A protein and the small-molecule ligand that binds it are described below.
Small molecule (SMILES): Cc1ncc(C)n2nc(CCc3nc(N4CCCCC4)nn3C)nc12

Sequence of chain 1.C:
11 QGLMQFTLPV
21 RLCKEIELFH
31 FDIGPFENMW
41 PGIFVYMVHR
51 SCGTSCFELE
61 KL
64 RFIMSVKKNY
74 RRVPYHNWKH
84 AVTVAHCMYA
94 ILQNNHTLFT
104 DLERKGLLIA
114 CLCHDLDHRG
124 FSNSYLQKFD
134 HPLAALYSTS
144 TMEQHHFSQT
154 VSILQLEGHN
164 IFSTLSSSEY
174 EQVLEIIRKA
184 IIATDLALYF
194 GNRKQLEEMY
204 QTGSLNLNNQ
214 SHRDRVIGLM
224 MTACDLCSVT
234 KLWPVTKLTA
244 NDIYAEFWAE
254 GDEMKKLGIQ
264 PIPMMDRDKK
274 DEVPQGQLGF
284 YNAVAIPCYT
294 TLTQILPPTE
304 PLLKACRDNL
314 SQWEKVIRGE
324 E

Binding-site contacts:
Ligand atom C05 contacts residue GLY279 of chain 1.C at 3.2 Å.
Ligand atom N14 contacts residue GLN280 of chain 1.C at 2.9 Å (h-bond).
Ligand atom C10 contacts residue PRO266 of chain 1.C at 3.7 Å (hydrophobic).
Ligand atom C08 contacts residue PRO266 of chain 1.C at 3.4 Å (hydrophobic).
Ligand atom C09 contacts residue PRO266 of chain 1.C at 3.7 Å (hydrophobic).
Ligand atom C25 contacts residue GLN280 of chain 1.C at 3.3 Å.
Ligand atom C05 contacts residue TYR247 of chain 1.C at 3.3 Å (hydrophobic).
Ligand atom N15 contacts residue PHE250 of chain 1.C at 3.6 Å.
Ligand atom C10 contacts residue GLU275 of chain 1.C at 3.8 Å.
Ligand atom C25 contacts residue PHE283 of chain 1.C at 3.6 Å (hydrophobic).
Ligand atom N04 contacts residue GLY279 of chain 1.C at 3.4 Å.
Ligand atom C03 contacts residue GLY279 of chain 1.C at 3.3 Å.
Ligand atom C09 contacts residue GLU275 of chain 1.C at 3.4 Å.
Ligand atom C20 contacts residue LEU229 of chain 1.C at 3.7 Å (hydrophobic).
Ligand atom N15 contacts residue PHE283 of chain 1.C at 3.6 Å.
Ligand atom C21 contacts residue PHE283 of chain 1.C at 3.4 Å (hydrophobic).
Ligand atom C11 contacts residue GLU275 of chain 1.C at 3.7 Å.
Ligand atom C17 contacts residue PHE283 of chain 1.C at 3.6 Å (hydrophobic).
Ligand atom N04 contacts residue TYR247 of chain 1.C at 2.5 Å (h-bond).
Ligand atom C07 contacts residue GLY279 of chain 1.C at 3.6 Å.
Ligand atom C13 contacts residue PHE283 of chain 1.C at 3.8 Å (hydrophobic).
Ligand atom N16 contacts residue PHE283 of chain 1.C at 3.4 Å.
Ligand atom C13 contacts residue PHE250 of chain 1.C at 3.8 Å (hydrophobic).
Ligand atom C20 contacts residue PHE283 of chain 1.C at 3.7 Å (hydrophobic).
Ligand atom C18 contacts residue ILE246 of chain 1.C at 3.3 Å (hydrophobic).
Ligand atom C13 contacts residue GLN280 of chain 1.C at 3.7 Å.
Ligand atom N01 contacts residue GLY279 of chain 1.C at 3.5 Å (h-bond).
Ligand atom N06 contacts residue GLY279 of chain 1.C at 3.6 Å.
Ligand atom C22 contacts residue GLN280 of chain 1.C at 3.6 Å.
Ligand atom C22 contacts residue ILE246 of chain 1.C at 3.4 Å (hydrophobic).
Ligand atom C18 contacts residue PHE283 of chain 1.C at 3.6 Å (hydrophobic).
Ligand atom N19 contacts residue ILE246 of chain 1.C at 3.4 Å.
Ligand atom C10 contacts residue LYS272 of chain 1.C at 3.5 Å.
Ligand atom C25 contacts residue GLY279 of chain 1.C at 3.5 Å.
Ligand atom C22 contacts residue VAL232 of chain 1.C at 3.8 Å (hydrophobic).
Ligand atom N06 contacts residue MET267 of chain 1.C at 3.8 Å.
Ligand atom C25 contacts residue TYR247 of chain 1.C at 3.4 Å (hydrophobic).
Ligand atom C03 contacts residue TYR247 of chain 1.C at 3.7 Å (hydrophobic).
Ligand atom C24 contacts residue TYR247 of chain 1.C at 3.7 Å (hydrophobic).
Ligand atom C24 contacts residue PHE250 of chain 1.C at 3.8 Å (hydrophobic).